Sequence of chain 1.A:
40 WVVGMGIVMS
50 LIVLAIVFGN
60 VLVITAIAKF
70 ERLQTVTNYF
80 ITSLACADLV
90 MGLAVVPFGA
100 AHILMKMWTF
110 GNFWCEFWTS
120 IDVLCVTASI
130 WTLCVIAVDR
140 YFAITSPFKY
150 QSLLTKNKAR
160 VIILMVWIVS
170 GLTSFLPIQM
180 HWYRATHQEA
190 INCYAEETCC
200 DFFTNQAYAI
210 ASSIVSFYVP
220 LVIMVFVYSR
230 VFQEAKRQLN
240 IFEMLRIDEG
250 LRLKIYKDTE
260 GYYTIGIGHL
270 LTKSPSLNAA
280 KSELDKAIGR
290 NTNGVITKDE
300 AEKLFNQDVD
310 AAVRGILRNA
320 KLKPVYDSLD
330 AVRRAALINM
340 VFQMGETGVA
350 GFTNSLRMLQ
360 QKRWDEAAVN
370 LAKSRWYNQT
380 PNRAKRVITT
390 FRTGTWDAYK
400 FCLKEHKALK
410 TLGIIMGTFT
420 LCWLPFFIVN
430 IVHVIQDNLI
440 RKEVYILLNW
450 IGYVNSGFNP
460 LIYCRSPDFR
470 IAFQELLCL

This protein binds this small molecule.
Small molecule (SMILES): CC(C)CCC[C@@H](C)[C@H]1CC[C@H]2[C@@H]3CC=C4C[C@@H](O)CC[C@]4(C)[C@H]3CC[C@]12C

Binding-site contacts:
Ligand atom C22 contacts residue TRP166 of chain 1.A at 3.8 Å (hydrophobic).
Ligand atom O1 contacts residue CLR1 of chain 1.C at 4.2 Å.
Ligand atom C23 contacts residue TRP166 of chain 1.A at 4.3 Å (hydrophobic).
Ligand atom C3 contacts residue TYR78 of chain 1.A at 4.5 Å (hydrophobic).
Ligand atom C14 contacts residue CYS85 of chain 1.A at 4.3 Å (hydrophobic).
Ligand atom C7 contacts residue CYS85 of chain 1.A at 3.8 Å (hydrophobic).
Ligand atom C9 contacts residue CLR1 of chain 1.C at 4.2 Å.
Ligand atom C15 contacts residue TRP166 of chain 1.A at 3.7 Å (hydrophobic).
Ligand atom C11 contacts residue CLR1 of chain 1.C at 4.3 Å.
Ligand atom C7 contacts residue SER82 of chain 1.A at 3.7 Å.
Ligand atom C18 contacts residue LEU163 of chain 1.A at 4.5 Å (hydrophobic).
Ligand atom C27 contacts residue VAL89 of chain 1.A at 4.0 Å (hydrophobic).
Ligand atom C21 contacts residue CLR1 of chain 1.C at 3.8 Å.
Ligand atom C17 contacts residue CLR1 of chain 1.C at 4.5 Å.
Ligand atom C12 contacts residue CLR1 of chain 1.C at 4.0 Å.
Ligand atom C2 contacts residue CLR1 of chain 1.C at 4.4 Å.
Ligand atom C4 contacts residue ILE162 of chain 1.A at 4.4 Å (hydrophobic).
Ligand atom C7 contacts residue THR81 of chain 1.A at 4.3 Å.
Ligand atom C19 contacts residue ARG159 of chain 1.A at 4.1 Å.
Ligand atom C25 contacts residue LEU123 of chain 1.A at 4.5 Å (hydrophobic).
Ligand atom C19 contacts residue ILE162 of chain 1.A at 3.8 Å (hydrophobic).
Ligand atom C5 contacts residue THR81 of chain 1.A at 4.4 Å.
Ligand atom C6 contacts residue THR81 of chain 1.A at 4.1 Å.
Ligand atom C27 contacts residue CLR1 of chain 1.C at 3.9 Å.
Ligand atom C16 contacts residue TRP166 of chain 1.A at 3.8 Å (hydrophobic).
Ligand atom C26 contacts residue LEU123 of chain 1.A at 4.2 Å (hydrophobic).
Ligand atom C18 contacts residue TRP166 of chain 1.A at 4.0 Å (hydrophobic).
Ligand atom C1 contacts residue CLR1 of chain 1.C at 4.2 Å.
Ligand atom C16 contacts residue CYS85 of chain 1.A at 4.1 Å (hydrophobic).
Ligand atom C7 contacts residue ILE162 of chain 1.A at 4.0 Å (hydrophobic).
Ligand atom C3 contacts residue CLR1 of chain 1.C at 3.8 Å.
Ligand atom C15 contacts residue CYS85 of chain 1.A at 3.7 Å (hydrophobic).
Ligand atom O1 contacts residue TYR78 of chain 1.A at 3.2 Å.
Ligand atom C8 contacts residue ILE162 of chain 1.A at 4.0 Å (hydrophobic).
Ligand atom C6 contacts residue TYR78 of chain 1.A at 4.2 Å (hydrophobic).
Ligand atom C2 contacts residue ARG159 of chain 1.A at 4.0 Å.
Ligand atom C6 contacts residue SER82 of chain 1.A at 4.0 Å.
Ligand atom O1 contacts residue ARG159 of chain 1.A at 3.6 Å (salt-bridge).
Ligand atom C4 contacts residue TYR78 of chain 1.A at 4.3 Å (hydrophobic).
Ligand atom C6 contacts residue ILE162 of chain 1.A at 3.8 Å (hydrophobic).